This protein binds this small molecule.
Small molecule (SMILES): CC(=O)N[C@@H]1[C@@H](O)[C@H](O)[C@@H](CO)O[C@H]1O

Binding-site contacts:
Ligand atom C5 contacts residue ASN69 of chain 1.X at 3.6 Å.
Ligand atom O7 contacts residue ASN69 of chain 1.X at 4.4 Å.
Ligand atom C8 contacts residue ASN69 of chain 1.X at 3.8 Å.
Ligand atom N2 contacts residue ASN69 of chain 1.X at 2.5 Å (h-bond).
Ligand atom C2 contacts residue ASN69 of chain 1.X at 2.5 Å.
Ligand atom C4 contacts residue ASN69 of chain 1.X at 4.2 Å.
Ligand atom C3 contacts residue ASN69 of chain 1.X at 3.8 Å.
Ligand atom C1 contacts residue ASN69 of chain 1.X at 1.4 Å.
Ligand atom C7 contacts residue ASN69 of chain 1.X at 3.4 Å.
Ligand atom O5 contacts residue ASN69 of chain 1.X at 2.3 Å (h-bond).

Sequence of chain 1.X:
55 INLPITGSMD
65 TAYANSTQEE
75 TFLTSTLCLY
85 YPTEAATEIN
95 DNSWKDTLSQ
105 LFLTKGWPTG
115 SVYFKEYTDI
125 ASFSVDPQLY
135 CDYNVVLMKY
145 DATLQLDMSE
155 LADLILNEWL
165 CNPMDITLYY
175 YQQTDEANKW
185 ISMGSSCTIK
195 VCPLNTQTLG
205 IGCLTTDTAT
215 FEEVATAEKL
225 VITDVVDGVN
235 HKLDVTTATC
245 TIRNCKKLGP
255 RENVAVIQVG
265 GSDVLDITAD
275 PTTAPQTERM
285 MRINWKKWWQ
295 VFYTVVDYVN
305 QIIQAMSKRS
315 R